Binding-site contacts:
Ligand atom C8 contacts residue VAL313 of chain 1.C at 3.6 Å (hydrophobic).
Ligand atom O5 contacts residue GLY104 of chain 1.J at 3.4 Å (h-bond).
Ligand atom O5 contacts residue TYR54 of chain 1.J at 3.6 Å (h-bond).
Ligand atom C1 contacts residue ASP55 of chain 1.J at 4.1 Å.
Ligand atom O3 contacts residue ASN189 of chain 1.A at 3.9 Å.
Ligand atom C6 contacts residue THR72 of chain 1.J at 4.2 Å.
Ligand atom C5 contacts residue ASN301 of chain 1.C at 3.6 Å.
Ligand atom C6 contacts residue GLY104 of chain 1.J at 3.8 Å.
Ligand atom O7 contacts residue VAL313 of chain 1.C at 4.2 Å.
Ligand atom C2 contacts residue ASN301 of chain 1.C at 2.5 Å.
Ligand atom C5 contacts residue ASN314 of chain 1.C at 4.1 Å.
Ligand atom C3 contacts residue ASN301 of chain 1.C at 3.8 Å.
Ligand atom C1 contacts residue GLY104 of chain 1.J at 3.9 Å.
Ligand atom O5 contacts residue ASP55 of chain 1.J at 4.2 Å.
Ligand atom O6 contacts residue GLN57 of chain 1.J at 4.1 Å.
Ligand atom O6 contacts residue GLY56 of chain 1.J at 3.4 Å.
Ligand atom C6 contacts residue LYS315 of chain 1.C at 4.0 Å.
Ligand atom C1 contacts residue VAL313 of chain 1.C at 4.0 Å (hydrophobic).
Ligand atom O6 contacts residue GLY104 of chain 1.J at 3.1 Å (h-bond).
Ligand atom C5 contacts residue ASP55 of chain 1.J at 4.0 Å.
Ligand atom C1 contacts residue ASN301 of chain 1.C at 1.4 Å.
Ligand atom O5 contacts residue ASN301 of chain 1.C at 2.3 Å (h-bond).
Ligand atom O6 contacts residue THR58 of chain 1.J at 3.7 Å.
Ligand atom O7 contacts residue ASP55 of chain 1.J at 3.0 Å (salt-bridge).
Ligand atom C6 contacts residue GLY56 of chain 1.J at 3.3 Å.
Ligand atom C5 contacts residue TYR54 of chain 1.J at 3.9 Å (hydrophobic).
Ligand atom C4 contacts residue THR74 of chain 1.J at 4.0 Å.
Ligand atom N2 contacts residue ASN301 of chain 1.C at 2.9 Å (h-bond).
Ligand atom C7 contacts residue VAL313 of chain 1.C at 3.8 Å (hydrophobic).
Ligand atom O4 contacts residue THR74 of chain 1.J at 3.0 Å (h-bond).
Ligand atom O6 contacts residue TYR54 of chain 1.J at 3.6 Å (h-bond).
Ligand atom C6 contacts residue ASP55 of chain 1.J at 3.5 Å.
Ligand atom O5 contacts residue ASN314 of chain 1.C at 4.2 Å.
Ligand atom C6 contacts residue TYR54 of chain 1.J at 3.6 Å (hydrophobic).
Ligand atom C8 contacts residue SER61 of chain 1.C at 3.8 Å.
Ligand atom C7 contacts residue ASN301 of chain 1.C at 3.0 Å.
Ligand atom N2 contacts residue VAL313 of chain 1.C at 3.7 Å.
Ligand atom C6 contacts residue THR58 of chain 1.J at 3.9 Å.
Ligand atom O6 contacts residue THR72 of chain 1.J at 3.4 Å (h-bond).
Ligand atom O7 contacts residue ASN301 of chain 1.C at 2.8 Å (h-bond).

Sequence of chain 1.C:
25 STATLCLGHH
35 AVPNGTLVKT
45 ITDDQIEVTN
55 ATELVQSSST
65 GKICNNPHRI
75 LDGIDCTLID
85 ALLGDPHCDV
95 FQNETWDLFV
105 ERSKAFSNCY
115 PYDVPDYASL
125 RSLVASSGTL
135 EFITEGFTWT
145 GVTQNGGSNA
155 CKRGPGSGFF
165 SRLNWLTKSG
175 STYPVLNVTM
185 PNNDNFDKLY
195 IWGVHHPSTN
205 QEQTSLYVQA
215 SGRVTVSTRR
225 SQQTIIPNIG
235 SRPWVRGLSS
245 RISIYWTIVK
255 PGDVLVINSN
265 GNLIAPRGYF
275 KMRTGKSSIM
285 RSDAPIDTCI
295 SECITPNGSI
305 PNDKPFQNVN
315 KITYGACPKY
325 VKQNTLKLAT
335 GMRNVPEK

This small molecule binds to this protein.
Small molecule (SMILES): CC(=O)N[C@H]1[C@H](O[C@H]2[C@H](O)[C@@H](NC(C)=O)CO[C@@H]2CO)O[C@H](CO)[C@@H](O[C@@H]2O[C@H](CO[C@H]3O[C@H](CO[C@H]4O[C@H](CO)[C@@H](O)[C@H](O)[C@@H]4O[C@H]4O[C@H](CO)[C@@H](O)[C@H](O)[C@@H]4O)[C@@H](O)[C@H](O[C@H]4O[C@H](CO)[C@@H](O)[C@H](O)[C@@H]4O)[C@@H]3O)[C@@H](O)[C@H](O[C@H]3O[C@H](CO)[C@@H](O)[C@H](O)[C@@H]3O)[C@@H]2O)[C@@H]1O

Sequence of chain 1.A:
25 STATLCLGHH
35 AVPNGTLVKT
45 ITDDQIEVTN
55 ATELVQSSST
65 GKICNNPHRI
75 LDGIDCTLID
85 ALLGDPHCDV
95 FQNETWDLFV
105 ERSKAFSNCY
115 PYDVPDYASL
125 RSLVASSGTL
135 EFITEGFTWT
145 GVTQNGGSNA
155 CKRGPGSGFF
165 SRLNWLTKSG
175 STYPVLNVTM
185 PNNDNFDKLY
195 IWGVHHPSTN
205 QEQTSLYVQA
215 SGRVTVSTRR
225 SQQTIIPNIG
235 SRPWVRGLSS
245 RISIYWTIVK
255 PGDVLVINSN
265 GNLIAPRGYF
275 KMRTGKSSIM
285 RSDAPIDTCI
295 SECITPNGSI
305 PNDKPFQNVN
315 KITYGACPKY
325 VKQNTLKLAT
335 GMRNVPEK

Sequence of chain 1.J:
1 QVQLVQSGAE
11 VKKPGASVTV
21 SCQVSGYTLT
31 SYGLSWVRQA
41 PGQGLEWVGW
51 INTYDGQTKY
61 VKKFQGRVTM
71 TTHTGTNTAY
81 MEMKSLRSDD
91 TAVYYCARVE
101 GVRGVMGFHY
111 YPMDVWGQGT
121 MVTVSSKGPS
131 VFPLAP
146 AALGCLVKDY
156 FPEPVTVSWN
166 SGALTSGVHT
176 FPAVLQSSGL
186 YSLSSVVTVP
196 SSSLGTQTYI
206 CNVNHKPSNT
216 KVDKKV